Binding-site contacts:
Ligand atom O4' contacts residue SER138 of chain 38.B at 3.3 Å (h-bond).
Ligand atom O2A contacts residue GLN11 of chain 38.B at 3.5 Å (h-bond).
Ligand atom C2 contacts residue TYR222 of chain 38.B at 3.5 Å (hydrophobic).
Ligand atom O6 contacts residue ASN226 of chain 38.B at 3.1 Å (h-bond).
Ligand atom N2 contacts residue ASN204 of chain 38.B at 2.6 Å (h-bond).
Ligand atom N1 contacts residue TYR222 of chain 38.B at 3.2 Å.
Ligand atom O3' contacts residue GLU181 of chain 38.B at 3.3 Å (salt-bridge).
Ligand atom O2B contacts residue THR143 of chain 38.B at 2.7 Å (h-bond).
Ligand atom O1B contacts residue GLY10 of chain 38.B at 3.7 Å.
Ligand atom PB contacts residue MG1 of chain 38.F at 3.7 Å.
Ligand atom N3 contacts residue ASN204 of chain 38.B at 3.0 Å (h-bond).
Ligand atom C6 contacts residue ASN226 of chain 38.B at 3.3 Å.
Ligand atom N1 contacts residue ASN226 of chain 38.B at 2.7 Å (h-bond).
Ligand atom PG contacts residue MG1 of chain 38.F at 3.5 Å.
Ligand atom O6 contacts residue TYR222 of chain 38.B at 3.8 Å.
Ligand atom O3G contacts residue MG1 of chain 38.F at 2.5 Å.
Ligand atom C4' contacts residue SER138 of chain 38.B at 3.2 Å.
Ligand atom O2G contacts residue ASN99 of chain 38.B at 2.9 Å (h-bond).
Ligand atom O3B contacts residue GLY142 of chain 38.B at 3.5 Å (h-bond).
Ligand atom O3B contacts residue MG1 of chain 38.F at 3.8 Å.
Ligand atom C6 contacts residue TYR222 of chain 38.B at 3.7 Å (hydrophobic).
Ligand atom O6 contacts residue GLN15 of chain 38.B at 2.5 Å (h-bond).
Ligand atom O1G contacts residue ALA97 of chain 38.B at 3.0 Å (h-bond).
Ligand atom O2A contacts residue CYS12 of chain 38.B at 3.3 Å (h-bond).
Ligand atom O2B contacts residue GLY144 of chain 38.B at 2.7 Å (h-bond).
Ligand atom PB contacts residue GLY10 of chain 38.B at 3.9 Å.
Ligand atom C2 contacts residue ASN226 of chain 38.B at 3.6 Å.
Ligand atom C6 contacts residue GLN15 of chain 38.B at 3.6 Å.
Ligand atom O1B contacts residue GLN11 of chain 38.B at 3.2 Å (h-bond).
Ligand atom PG contacts residue GLY142 of chain 38.B at 3.9 Å.
Ligand atom O2G contacts residue GLY142 of chain 38.B at 3.0 Å (h-bond).
Ligand atom O3B contacts residue THR143 of chain 38.B at 3.1 Å (h-bond).
Ligand atom N2 contacts residue ASN226 of chain 38.B at 2.9 Å (h-bond).
Ligand atom PB contacts residue THR143 of chain 38.B at 3.3 Å.
Ligand atom C2 contacts residue ASN204 of chain 38.B at 3.4 Å.
Ligand atom O1B contacts residue MG1 of chain 38.F at 2.4 Å.
Ligand atom O1A contacts residue GLN11 of chain 38.B at 3.1 Å.
Ligand atom O2B contacts residue GLY10 of chain 38.B at 3.2 Å.
Ligand atom N3 contacts residue VAL169 of chain 38.B at 3.8 Å.
Ligand atom O1G contacts residue THR143 of chain 38.B at 3.4 Å.

Sequence of chain 38.B:
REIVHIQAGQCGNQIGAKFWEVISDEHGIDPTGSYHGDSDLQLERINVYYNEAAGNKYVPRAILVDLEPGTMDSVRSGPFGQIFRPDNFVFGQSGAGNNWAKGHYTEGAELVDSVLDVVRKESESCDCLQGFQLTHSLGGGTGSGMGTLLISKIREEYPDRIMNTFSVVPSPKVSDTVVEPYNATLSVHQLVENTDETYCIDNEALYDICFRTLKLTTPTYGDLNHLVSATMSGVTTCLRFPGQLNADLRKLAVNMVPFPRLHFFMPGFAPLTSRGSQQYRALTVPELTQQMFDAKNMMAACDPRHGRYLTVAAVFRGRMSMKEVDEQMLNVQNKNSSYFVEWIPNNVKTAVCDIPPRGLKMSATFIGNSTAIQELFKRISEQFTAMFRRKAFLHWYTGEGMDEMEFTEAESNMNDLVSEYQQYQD

This small molecule binds to this protein.
Small molecule (SMILES): Nc1nc2c(ncn2[C@@H]2O[C@H](CO[P](=O)(O)C[P](=O)(O)OP(=O)(O)O)[C@@H](O)[C@H]2O)c(=O)[nH]1